Sequence of chain 1.B:
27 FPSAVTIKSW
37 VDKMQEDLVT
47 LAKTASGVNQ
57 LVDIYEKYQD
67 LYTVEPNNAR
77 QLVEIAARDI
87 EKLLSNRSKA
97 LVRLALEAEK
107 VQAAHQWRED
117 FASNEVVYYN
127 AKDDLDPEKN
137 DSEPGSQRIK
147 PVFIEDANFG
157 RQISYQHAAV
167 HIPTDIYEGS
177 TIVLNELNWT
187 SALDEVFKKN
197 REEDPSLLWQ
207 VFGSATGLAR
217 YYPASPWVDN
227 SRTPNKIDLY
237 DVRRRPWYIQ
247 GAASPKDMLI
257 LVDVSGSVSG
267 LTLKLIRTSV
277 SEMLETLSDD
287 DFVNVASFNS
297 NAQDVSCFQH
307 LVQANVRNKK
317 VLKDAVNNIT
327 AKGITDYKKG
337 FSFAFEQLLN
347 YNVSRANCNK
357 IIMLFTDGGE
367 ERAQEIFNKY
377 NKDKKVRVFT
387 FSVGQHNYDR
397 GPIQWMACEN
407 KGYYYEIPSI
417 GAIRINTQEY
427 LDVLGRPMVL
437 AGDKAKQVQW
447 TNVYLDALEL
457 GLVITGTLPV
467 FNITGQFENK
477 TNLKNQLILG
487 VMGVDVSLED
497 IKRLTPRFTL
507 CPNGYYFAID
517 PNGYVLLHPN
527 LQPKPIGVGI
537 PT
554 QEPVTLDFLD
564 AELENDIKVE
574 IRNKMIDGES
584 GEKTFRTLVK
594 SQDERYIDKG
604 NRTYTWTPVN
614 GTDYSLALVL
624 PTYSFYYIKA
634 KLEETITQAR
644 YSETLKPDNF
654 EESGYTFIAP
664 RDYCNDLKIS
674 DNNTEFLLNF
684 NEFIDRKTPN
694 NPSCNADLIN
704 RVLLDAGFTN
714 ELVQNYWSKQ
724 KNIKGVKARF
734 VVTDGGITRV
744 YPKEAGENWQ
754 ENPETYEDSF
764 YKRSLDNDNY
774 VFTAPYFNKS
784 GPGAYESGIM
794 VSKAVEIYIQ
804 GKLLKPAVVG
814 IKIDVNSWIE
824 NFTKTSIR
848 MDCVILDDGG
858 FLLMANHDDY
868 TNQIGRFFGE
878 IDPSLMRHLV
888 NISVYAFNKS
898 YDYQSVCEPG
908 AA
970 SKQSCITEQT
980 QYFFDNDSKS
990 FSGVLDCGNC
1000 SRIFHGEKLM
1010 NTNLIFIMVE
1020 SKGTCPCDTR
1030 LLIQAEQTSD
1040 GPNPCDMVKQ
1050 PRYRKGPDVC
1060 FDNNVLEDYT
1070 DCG

Binding-site contacts:
Ligand atom C8 contacts residue ASN895 of chain 1.B at 4.4 Å.
Ligand atom C6 contacts residue LEU591 of chain 1.B at 3.7 Å (hydrophobic).
Ligand atom O5 contacts residue ASN895 of chain 1.B at 2.4 Å (h-bond).
Ligand atom C1 contacts residue PHE894 of chain 1.B at 4.2 Å (hydrophobic).
Ligand atom C1 contacts residue LEU591 of chain 1.B at 4.2 Å (hydrophobic).
Ligand atom C2 contacts residue PHE894 of chain 1.B at 4.2 Å (hydrophobic).
Ligand atom C7 contacts residue ASN895 of chain 1.B at 3.4 Å.
Ligand atom N2 contacts residue ASN895 of chain 1.B at 2.8 Å (h-bond).
Ligand atom C1 contacts residue ASN895 of chain 1.B at 1.4 Å.
Ligand atom O5 contacts residue PHE982 of chain 1.B at 4.1 Å.
Ligand atom C6 contacts residue PHE982 of chain 1.B at 3.8 Å (hydrophobic).
Ligand atom C2 contacts residue ASN895 of chain 1.B at 2.4 Å.
Ligand atom O7 contacts residue GLU567 of chain 1.B at 4.0 Å.
Ligand atom C3 contacts residue ASN895 of chain 1.B at 3.8 Å.
Ligand atom O5 contacts residue PHE894 of chain 1.B at 4.2 Å.
Ligand atom O7 contacts residue ASN895 of chain 1.B at 3.6 Å (h-bond).
Ligand atom C4 contacts residue ASN895 of chain 1.B at 4.3 Å.
Ligand atom O5 contacts residue LEU591 of chain 1.B at 3.6 Å.
Ligand atom C5 contacts residue LEU591 of chain 1.B at 3.7 Å (hydrophobic).
Ligand atom C5 contacts residue ASN895 of chain 1.B at 3.7 Å.
Ligand atom O6 contacts residue LEU591 of chain 1.B at 4.2 Å.
Ligand atom C6 contacts residue ASN895 of chain 1.B at 4.4 Å.

A small-molecule ligand and the protein it binds are described below.
Small molecule (SMILES): CC(=O)N[C@H]1[C@H](O[C@H]2[C@H](O)[C@@H](NC(C)=O)CO[C@@H]2CO)O[C@H](CO)[C@@H](O[C@@H]2O[C@H](CO)[C@@H](O)[C@H](O)[C@@H]2O)[C@@H]1O